Sequence of chain 1.C:
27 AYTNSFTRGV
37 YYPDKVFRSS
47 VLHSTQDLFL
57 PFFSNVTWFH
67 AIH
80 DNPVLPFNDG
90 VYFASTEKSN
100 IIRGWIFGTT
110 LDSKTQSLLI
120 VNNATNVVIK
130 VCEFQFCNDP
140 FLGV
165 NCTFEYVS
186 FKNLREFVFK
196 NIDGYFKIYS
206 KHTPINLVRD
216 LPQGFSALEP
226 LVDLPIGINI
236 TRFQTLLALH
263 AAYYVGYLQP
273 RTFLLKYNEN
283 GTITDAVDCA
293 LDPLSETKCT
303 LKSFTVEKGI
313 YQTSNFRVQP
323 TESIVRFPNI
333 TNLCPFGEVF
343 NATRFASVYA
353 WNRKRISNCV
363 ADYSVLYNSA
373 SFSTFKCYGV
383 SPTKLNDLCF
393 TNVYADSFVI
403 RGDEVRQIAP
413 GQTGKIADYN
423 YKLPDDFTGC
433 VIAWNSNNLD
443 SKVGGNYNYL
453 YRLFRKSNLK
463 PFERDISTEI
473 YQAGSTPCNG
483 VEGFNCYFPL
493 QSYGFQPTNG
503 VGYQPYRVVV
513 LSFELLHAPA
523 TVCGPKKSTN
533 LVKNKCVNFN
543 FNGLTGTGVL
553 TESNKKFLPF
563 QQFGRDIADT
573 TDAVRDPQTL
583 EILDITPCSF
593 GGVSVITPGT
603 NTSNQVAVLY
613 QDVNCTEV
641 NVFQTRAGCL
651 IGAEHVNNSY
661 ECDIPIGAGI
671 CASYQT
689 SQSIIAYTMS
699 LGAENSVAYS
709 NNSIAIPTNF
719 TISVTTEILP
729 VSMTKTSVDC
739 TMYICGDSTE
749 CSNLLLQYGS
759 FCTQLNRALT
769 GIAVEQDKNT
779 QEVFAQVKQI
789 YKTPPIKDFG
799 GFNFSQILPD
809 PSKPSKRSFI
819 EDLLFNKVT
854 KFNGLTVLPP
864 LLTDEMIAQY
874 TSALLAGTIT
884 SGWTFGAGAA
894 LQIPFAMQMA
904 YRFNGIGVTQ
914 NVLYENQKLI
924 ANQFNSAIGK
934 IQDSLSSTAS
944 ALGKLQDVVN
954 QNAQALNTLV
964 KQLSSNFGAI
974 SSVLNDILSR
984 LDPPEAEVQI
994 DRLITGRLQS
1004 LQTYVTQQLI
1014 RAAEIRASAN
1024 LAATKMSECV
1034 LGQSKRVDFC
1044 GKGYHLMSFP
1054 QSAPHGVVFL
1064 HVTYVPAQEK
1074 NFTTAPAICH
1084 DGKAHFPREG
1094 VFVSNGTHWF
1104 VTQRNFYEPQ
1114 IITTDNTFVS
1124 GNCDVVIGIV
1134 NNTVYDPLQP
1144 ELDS

Binding-site contacts:
Ligand atom O7 contacts residue ASN709 of chain 1.C at 2.2 Å (h-bond).
Ligand atom O5 contacts residue ASN709 of chain 1.C at 2.4 Å (h-bond).
Ligand atom C1 contacts residue ASN709 of chain 1.C at 1.4 Å.
Ligand atom C2 contacts residue ASN709 of chain 1.C at 2.5 Å.
Ligand atom C7 contacts residue ASN709 of chain 1.C at 2.8 Å.
Ligand atom C5 contacts residue ASN709 of chain 1.C at 3.6 Å.
Ligand atom C8 contacts residue ASN709 of chain 1.C at 4.2 Å.
Ligand atom C8 contacts residue GLY1131 of chain 1.C at 3.8 Å.
Ligand atom C3 contacts residue ASN709 of chain 1.C at 3.8 Å.
Ligand atom C8 contacts residue ILE1130 of chain 1.C at 4.3 Å (hydrophobic).
Ligand atom C4 contacts residue ASN709 of chain 1.C at 4.2 Å.
Ligand atom N2 contacts residue ASN709 of chain 1.C at 2.9 Å (h-bond).

A protein and the small-molecule ligand that binds it are described below.
Small molecule (SMILES): CC(=O)N[C@@H]1[C@@H](O)[C@H](O)[C@@H](CO)O[C@H]1O